Sequence of chain 1.B:
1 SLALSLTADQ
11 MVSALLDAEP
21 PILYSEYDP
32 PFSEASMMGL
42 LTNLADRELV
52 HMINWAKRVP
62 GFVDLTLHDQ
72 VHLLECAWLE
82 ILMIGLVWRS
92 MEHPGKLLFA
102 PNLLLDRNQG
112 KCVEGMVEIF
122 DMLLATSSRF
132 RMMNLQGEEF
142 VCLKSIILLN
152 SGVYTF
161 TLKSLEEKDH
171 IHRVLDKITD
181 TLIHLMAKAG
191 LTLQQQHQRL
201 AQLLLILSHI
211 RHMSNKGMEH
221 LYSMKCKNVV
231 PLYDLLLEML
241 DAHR

This protein binds this small molecule.
Small molecule (SMILES): CC(C)C[C@H](NC(=O)[C@H](C)NC(=O)[C@@H](N)CC(N)=O)C(=O)N[C@@H](CC(C)C)C(=O)N[C@@H](CCCN=C(N)N)C(=O)N[C@@H](Cc1ccc(O)cc1)C(=O)N[C@@H](CC(C)C)C(=O)N[C@@H](CC(C)C)C(=O)N[C@H](C=O)CC(=O)O

Binding-site contacts:
Ligand atom CD1 contacts residue LEU75 of chain 1.B at 3.4 Å (hydrophobic).
Ligand atom CD2 contacts residue MET239 of chain 1.B at 3.3 Å (hydrophobic).
Ligand atom CA contacts residue GLU238 of chain 1.B at 4.1 Å.
Ligand atom CB contacts residue LEU68 of chain 1.B at 3.8 Å (hydrophobic).
Ligand atom CZ contacts residue VAL51 of chain 1.B at 3.8 Å (hydrophobic).
Ligand atom C contacts residue LYS58 of chain 1.B at 4.1 Å.
Ligand atom N contacts residue GLU238 of chain 1.B at 2.8 Å (salt-bridge).
Ligand atom CD1 contacts residue VAL72 of chain 1.B at 3.6 Å (hydrophobic).
Ligand atom CD2 contacts residue ILE54 of chain 1.B at 3.9 Å (hydrophobic).
Ligand atom CD1 contacts residue VAL51 of chain 1.B at 3.9 Å (hydrophobic).
Ligand atom CG contacts residue LEU68 of chain 1.B at 4.0 Å (hydrophobic).
Ligand atom CB contacts residue MET239 of chain 1.B at 3.5 Å (hydrophobic).
Ligand atom CD2 contacts residue VAL72 of chain 1.B at 4.0 Å (hydrophobic).
Ligand atom O contacts residue LYS58 of chain 1.B at 3.4 Å (salt-bridge).
Ligand atom CD1 contacts residue ILE54 of chain 1.B at 3.6 Å (hydrophobic).
Ligand atom CD2 contacts residue LEU68 of chain 1.B at 3.5 Å (hydrophobic).
Ligand atom CE2 contacts residue LEU235 of chain 1.B at 3.9 Å (hydrophobic).
Ligand atom CD2 contacts residue GLN71 of chain 1.B at 3.8 Å.
Ligand atom N contacts residue GLU238 of chain 1.B at 3.5 Å (salt-bridge).
Ligand atom C contacts residue GLU238 of chain 1.B at 3.5 Å.
Ligand atom CD2 contacts residue ILE54 of chain 1.B at 3.7 Å (hydrophobic).
Ligand atom CB contacts residue GLU238 of chain 1.B at 3.3 Å.
Ligand atom CD2 contacts residue LEU75 of chain 1.B at 4.0 Å (hydrophobic).
Ligand atom CG contacts residue ILE54 of chain 1.B at 4.1 Å (hydrophobic).
Ligand atom CA contacts residue GLU238 of chain 1.B at 3.7 Å.
Ligand atom CB contacts residue ILE54 of chain 1.B at 3.8 Å (hydrophobic).
Ligand atom CA contacts residue GLU238 of chain 1.B at 3.4 Å.
Ligand atom C contacts residue LYS58 of chain 1.B at 3.5 Å.
Ligand atom CD2 contacts residue GLU76 of chain 1.B at 3.5 Å.
Ligand atom CG contacts residue ILE54 of chain 1.B at 4.0 Å (hydrophobic).
Ligand atom CE1 contacts residue VAL51 of chain 1.B at 3.5 Å (hydrophobic).
Ligand atom O contacts residue LYS58 of chain 1.B at 3.6 Å (salt-bridge).
Ligand atom OH contacts residue VAL51 of chain 1.B at 4.0 Å.
Ligand atom C contacts residue GLU238 of chain 1.B at 3.9 Å.
Ligand atom CB contacts residue LEU235 of chain 1.B at 3.6 Å (hydrophobic).
Ligand atom CB contacts residue GLU238 of chain 1.B at 3.2 Å.
Ligand atom N contacts residue LEU235 of chain 1.B at 3.8 Å.
Ligand atom CG contacts residue MET239 of chain 1.B at 3.9 Å (hydrophobic).
Ligand atom CD1 contacts residue MET239 of chain 1.B at 4.1 Å (hydrophobic).
Ligand atom CB contacts residue LEU235 of chain 1.B at 4.2 Å (hydrophobic).